The protein below binds the small molecule below.
Small molecule (SMILES): CC(=O)N[C@H]1[C@H](O[C@H]2[C@H](O)[C@@H](NC(C)=O)CO[C@@H]2CO)O[C@H](CO)[C@@H](O[C@@H]2O[C@H](CO)[C@@H](O)[C@H](O)[C@@H]2O)[C@@H]1O

Binding-site contacts:
Ligand atom C1 contacts residue THR886 of chain 1.B at 3.6 Å.
Ligand atom O7 contacts residue ASN884 of chain 1.B at 3.4 Å (h-bond).
Ligand atom C8 contacts residue GLN1023 of chain 1.B at 4.4 Å.
Ligand atom O5 contacts residue THR886 of chain 1.B at 3.9 Å.
Ligand atom O5 contacts residue ASN884 of chain 1.B at 2.4 Å (h-bond).
Ligand atom C5 contacts residue THR886 of chain 1.B at 3.9 Å.
Ligand atom C3 contacts residue ASN884 of chain 1.B at 3.9 Å.
Ligand atom C1 contacts residue ASN884 of chain 1.B at 1.5 Å.
Ligand atom N2 contacts residue ASN884 of chain 1.B at 2.9 Å (h-bond).
Ligand atom C8 contacts residue ASN884 of chain 1.B at 4.5 Å.
Ligand atom C5 contacts residue ASN884 of chain 1.B at 3.7 Å.
Ligand atom C7 contacts residue ASN884 of chain 1.B at 3.4 Å.
Ligand atom O6 contacts residue THR886 of chain 1.B at 4.5 Å.
Ligand atom C4 contacts residue ASN884 of chain 1.B at 4.3 Å.
Ligand atom C2 contacts residue ASN884 of chain 1.B at 2.5 Å.
Ligand atom O6 contacts residue GLN1023 of chain 1.B at 3.8 Å.

Sequence of chain 1.B:
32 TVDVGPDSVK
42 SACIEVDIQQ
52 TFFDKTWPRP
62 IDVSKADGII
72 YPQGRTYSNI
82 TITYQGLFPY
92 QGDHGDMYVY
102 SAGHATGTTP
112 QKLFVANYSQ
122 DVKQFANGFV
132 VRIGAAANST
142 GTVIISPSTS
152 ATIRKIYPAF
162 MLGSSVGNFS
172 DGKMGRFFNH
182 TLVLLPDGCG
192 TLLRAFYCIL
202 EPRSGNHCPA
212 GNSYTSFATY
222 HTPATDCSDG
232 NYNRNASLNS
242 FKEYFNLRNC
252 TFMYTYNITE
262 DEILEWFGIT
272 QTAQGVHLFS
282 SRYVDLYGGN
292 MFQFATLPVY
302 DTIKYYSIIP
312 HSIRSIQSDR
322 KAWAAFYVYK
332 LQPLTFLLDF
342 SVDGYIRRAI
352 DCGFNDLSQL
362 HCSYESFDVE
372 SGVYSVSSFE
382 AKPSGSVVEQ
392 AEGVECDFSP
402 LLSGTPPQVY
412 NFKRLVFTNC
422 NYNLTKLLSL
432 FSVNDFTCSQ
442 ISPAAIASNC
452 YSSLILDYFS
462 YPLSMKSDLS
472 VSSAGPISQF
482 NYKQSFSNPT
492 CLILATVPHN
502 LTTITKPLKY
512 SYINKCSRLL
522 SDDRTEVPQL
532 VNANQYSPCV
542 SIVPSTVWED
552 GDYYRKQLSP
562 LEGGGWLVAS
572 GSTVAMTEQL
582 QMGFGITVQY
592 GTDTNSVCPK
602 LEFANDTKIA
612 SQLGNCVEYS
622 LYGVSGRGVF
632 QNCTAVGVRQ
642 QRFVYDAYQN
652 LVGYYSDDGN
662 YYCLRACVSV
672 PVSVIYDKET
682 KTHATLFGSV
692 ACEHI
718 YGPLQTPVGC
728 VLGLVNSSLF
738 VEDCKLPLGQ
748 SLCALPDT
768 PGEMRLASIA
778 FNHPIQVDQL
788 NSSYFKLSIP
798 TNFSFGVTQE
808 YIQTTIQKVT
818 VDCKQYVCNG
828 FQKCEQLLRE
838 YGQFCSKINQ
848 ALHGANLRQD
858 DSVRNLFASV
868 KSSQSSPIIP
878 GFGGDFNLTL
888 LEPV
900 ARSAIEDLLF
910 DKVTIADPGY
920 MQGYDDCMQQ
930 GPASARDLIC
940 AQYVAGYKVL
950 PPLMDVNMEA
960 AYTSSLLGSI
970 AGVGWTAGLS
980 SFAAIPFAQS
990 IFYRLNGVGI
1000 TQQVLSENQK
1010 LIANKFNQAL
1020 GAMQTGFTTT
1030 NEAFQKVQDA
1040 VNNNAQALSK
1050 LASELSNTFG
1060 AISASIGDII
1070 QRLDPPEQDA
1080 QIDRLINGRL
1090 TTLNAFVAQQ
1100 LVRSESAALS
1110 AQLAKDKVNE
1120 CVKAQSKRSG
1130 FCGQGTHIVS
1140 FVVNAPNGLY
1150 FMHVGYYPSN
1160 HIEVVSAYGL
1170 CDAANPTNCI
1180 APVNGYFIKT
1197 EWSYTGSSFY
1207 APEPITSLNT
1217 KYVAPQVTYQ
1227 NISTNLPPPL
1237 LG